A small-molecule ligand and the protein it binds are described below.
Small molecule (SMILES): Nc1ccn([C@@H]2O[C@H](CO[P](=O)(O)O[C@H]3[C@@H](O)[C@H](n4cnc5c(N)ncnc54)O[C@@H]3CO[P](=O)(O)O[C@H]3[C@@H](O)[C@H](n4cnc5c(=O)nc(N)[nH]c54)O[C@@H]3CO[P](=O)(O)O[C@H]3[C@@H](O)[C@H](n4cnc5c(N)ncnc54)O[C@@H]3CO[P](=O)(O)O[C@H]3[C@@H](O)[C@H](n4cnc5c(N)ncnc54)O[C@@H]3CO[P](=O)(O)O[C@H]3[C@@H](O)[C@H](n4ccc(=O)[nH]c4=O)O[C@@H]3CO[P](=O)(O)O[C@H]3[C@@H](O)[C@H](n4ccc(N)nc4=O)O[C@@H]3CO[P](=O)(O)O[C@H]3[C@@H](O)[C@H](n4ccc(=O)[nH]c4=O)O[C@@H]3CO[P](=O)(O)O[C@H]3[C@@H](O)[C@H](n4cnc5c(=O)nc(N)[nH]c54)O[C@@H]3CO)[C@@H](O)[C@H]2O)c(=O)n1

Sequence of chain 39.C:
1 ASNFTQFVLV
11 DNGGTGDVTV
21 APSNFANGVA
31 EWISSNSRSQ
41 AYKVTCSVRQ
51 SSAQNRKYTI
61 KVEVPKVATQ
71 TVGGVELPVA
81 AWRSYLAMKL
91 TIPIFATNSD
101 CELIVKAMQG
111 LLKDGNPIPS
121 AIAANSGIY

Sequence of chain 20.C:
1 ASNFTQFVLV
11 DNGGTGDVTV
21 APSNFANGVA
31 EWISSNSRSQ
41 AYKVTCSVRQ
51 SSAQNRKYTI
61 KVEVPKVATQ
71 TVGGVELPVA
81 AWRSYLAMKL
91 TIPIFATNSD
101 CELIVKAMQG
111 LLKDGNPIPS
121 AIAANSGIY

Binding-site contacts:
Ligand atom P contacts residue SER51 of chain 39.C at 3.2 Å.
Ligand atom N1 contacts residue THR59 of chain 20.C at 3.4 Å.
Ligand atom OP1 contacts residue SER51 of chain 39.C at 2.7 Å (h-bond).
Ligand atom N6 contacts residue CYS46 of chain 20.C at 3.6 Å (h-bond).
Ligand atom C6 contacts residue THR59 of chain 20.C at 3.5 Å.
Ligand atom N9 contacts residue LYS61 of chain 20.C at 3.8 Å.
Ligand atom OP2 contacts residue LYS57 of chain 39.C at 3.0 Å (salt-bridge).
Ligand atom O3' contacts residue SER51 of chain 39.C at 3.3 Å (h-bond).
Ligand atom N7 contacts residue THR45 of chain 20.C at 2.7 Å (h-bond).
Ligand atom N1 contacts residue SER47 of chain 20.C at 2.7 Å (h-bond).
Ligand atom OP2 contacts residue SER51 of chain 39.C at 3.3 Å (h-bond).
Ligand atom C6 contacts residue THR45 of chain 20.C at 3.4 Å.
Ligand atom P contacts residue ARG49 of chain 39.C at 3.7 Å.
Ligand atom C2 contacts residue SER47 of chain 20.C at 3.2 Å.
Ligand atom OP1 contacts residue SER52 of chain 39.C at 3.1 Å.
Ligand atom O5' contacts residue ARG49 of chain 39.C at 3.6 Å (salt-bridge).
Ligand atom OP1 contacts residue ARG49 of chain 39.C at 2.6 Å (salt-bridge).
Ligand atom OP2 contacts residue LYS57 of chain 39.C at 3.5 Å (salt-bridge).
Ligand atom C8 contacts residue LYS61 of chain 20.C at 3.6 Å.
Ligand atom C5' contacts residue ARG49 of chain 39.C at 2.6 Å.
Ligand atom O5' contacts residue LYS89 of chain 39.C at 3.2 Å (salt-bridge).
Ligand atom OP1 contacts residue ASN55 of chain 39.C at 3.2 Å.
Ligand atom N6 contacts residue THR59 of chain 20.C at 2.7 Å (h-bond).
Ligand atom P contacts residue LYS57 of chain 39.C at 3.1 Å.
Ligand atom C5' contacts residue LYS57 of chain 39.C at 3.8 Å.
Ligand atom OP1 contacts residue ASN55 of chain 39.C at 3.0 Å (h-bond).
Ligand atom C5 contacts residue THR45 of chain 20.C at 3.4 Å.
Ligand atom O3' contacts residue ARG49 of chain 39.C at 3.6 Å (salt-bridge).
Ligand atom OP2 contacts residue LYS43 of chain 20.C at 2.7 Å (salt-bridge).
Ligand atom OP2 contacts residue LYS89 of chain 39.C at 3.5 Å (salt-bridge).
Ligand atom OP1 contacts residue LYS89 of chain 39.C at 3.5 Å (salt-bridge).
Ligand atom N6 contacts residue THR45 of chain 20.C at 2.8 Å (h-bond).
Ligand atom N7 contacts residue TYR85 of chain 20.C at 3.8 Å.
Ligand atom O4' contacts residue LYS61 of chain 20.C at 3.7 Å.
Ligand atom O5' contacts residue LYS57 of chain 39.C at 2.8 Å (salt-bridge).
Ligand atom C4' contacts residue ARG49 of chain 39.C at 3.6 Å.
Ligand atom N7 contacts residue LYS61 of chain 20.C at 3.4 Å.
Ligand atom OP2 contacts residue TYR85 of chain 20.C at 2.6 Å (h-bond).
Ligand atom OP1 contacts residue LYS57 of chain 39.C at 2.9 Å.
Ligand atom OP2 contacts residue THR91 of chain 39.C at 3.7 Å.